Sequence of chain 1.A:
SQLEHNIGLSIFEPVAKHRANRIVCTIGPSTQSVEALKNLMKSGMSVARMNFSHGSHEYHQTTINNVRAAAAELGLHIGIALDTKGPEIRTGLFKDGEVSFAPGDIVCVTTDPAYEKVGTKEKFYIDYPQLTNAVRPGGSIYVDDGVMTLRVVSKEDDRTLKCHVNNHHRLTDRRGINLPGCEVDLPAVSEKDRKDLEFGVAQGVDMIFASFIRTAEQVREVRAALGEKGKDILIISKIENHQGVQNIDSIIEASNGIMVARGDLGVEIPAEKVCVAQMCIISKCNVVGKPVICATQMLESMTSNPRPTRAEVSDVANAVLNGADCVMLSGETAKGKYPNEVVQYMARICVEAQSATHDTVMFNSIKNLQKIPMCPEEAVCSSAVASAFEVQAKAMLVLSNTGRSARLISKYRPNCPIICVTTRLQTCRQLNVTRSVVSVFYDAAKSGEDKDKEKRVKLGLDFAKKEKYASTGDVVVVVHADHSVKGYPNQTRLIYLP

Binding-site contacts:
Ligand atom P2 contacts residue SER401 of chain 1.A at 3.6 Å.
Ligand atom O5 contacts residue TYR489 of chain 1.A at 3.5 Å (h-bond).
Ligand atom P1 contacts residue LYS454 of chain 1.A at 3.9 Å.
Ligand atom O3 contacts residue HIS481 of chain 1.A at 3.7 Å.
Ligand atom O4P contacts residue THR403 of chain 1.A at 3.7 Å.
Ligand atom O2P contacts residue ASN402 of chain 1.A at 3.0 Å (h-bond).
Ligand atom O2 contacts residue ASN402 of chain 1.A at 3.6 Å (h-bond).
Ligand atom O3 contacts residue LYS454 of chain 1.A at 3.6 Å.
Ligand atom P2 contacts residue ASN402 of chain 1.A at 3.9 Å.
Ligand atom O5P contacts residue THR403 of chain 1.A at 2.8 Å (h-bond).
Ligand atom P2 contacts residue SER406 of chain 1.A at 3.6 Å.
Ligand atom O4P contacts residue SER401 of chain 1.A at 2.5 Å (h-bond).
Ligand atom O4 contacts residue HIS481 of chain 1.A at 3.4 Å.
Ligand atom O6P contacts residue ARG405 of chain 1.A at 3.5 Å.
Ligand atom O2P contacts residue ARG457 of chain 1.A at 2.7 Å (salt-bridge).
Ligand atom C1 contacts residue GLY488 of chain 1.A at 3.7 Å.
Ligand atom C3 contacts residue TYR489 of chain 1.A at 3.9 Å (hydrophobic).
Ligand atom C5 contacts residue LEU400 of chain 1.A at 3.8 Å (hydrophobic).
Ligand atom C1 contacts residue ALA482 of chain 1.A at 3.6 Å (hydrophobic).
Ligand atom O5 contacts residue GLY488 of chain 1.A at 3.9 Å.
Ligand atom O1P contacts residue ARG457 of chain 1.A at 3.0 Å (salt-bridge).
Ligand atom P2 contacts residue THR403 of chain 1.A at 3.4 Å.
Ligand atom O5P contacts residue SER401 of chain 1.A at 3.6 Å.
Ligand atom C6 contacts residue LEU400 of chain 1.A at 3.5 Å (hydrophobic).
Ligand atom O4 contacts residue PRO490 of chain 1.A at 3.7 Å.
Ligand atom O6P contacts residue THR403 of chain 1.A at 2.8 Å (h-bond).
Ligand atom O1P contacts residue LYS454 of chain 1.A at 2.7 Å (salt-bridge).
Ligand atom C5 contacts residue TYR489 of chain 1.A at 3.8 Å (hydrophobic).
Ligand atom O4P contacts residue ARG405 of chain 1.A at 3.7 Å.
Ligand atom O6 contacts residue SER406 of chain 1.A at 3.6 Å.
Ligand atom O3 contacts residue ALA482 of chain 1.A at 3.1 Å (h-bond).
Ligand atom C4 contacts residue LEU400 of chain 1.A at 3.2 Å (hydrophobic).
Ligand atom C1 contacts residue VAL486 of chain 1.A at 3.6 Å (hydrophobic).
Ligand atom P1 contacts residue ARG457 of chain 1.A at 3.7 Å.
Ligand atom O4 contacts residue LEU400 of chain 1.A at 2.7 Å (h-bond).
Ligand atom O1 contacts residue GLY488 of chain 1.A at 2.7 Å (h-bond).
Ligand atom O4P contacts residue SER406 of chain 1.A at 2.7 Å (h-bond).
Ligand atom O1 contacts residue LYS487 of chain 1.A at 3.3 Å.
Ligand atom C3 contacts residue ALA482 of chain 1.A at 3.4 Å (hydrophobic).
Ligand atom O5P contacts residue ASN402 of chain 1.A at 2.7 Å (h-bond).

A protein and the small-molecule ligand that binds it are described below.
Small molecule (SMILES): O=P(O)(O)OC[C@H]1O[C@@](CO)(OP(=O)(O)O)[C@@H](O)[C@@H]1O